The small molecule below binds the protein below.
Small molecule (SMILES): O=C1N[C@@H](Cc2ccc(OCO)cc2)C(=O)N[C@H]1Cc1ccc(O)cc1

Binding-site contacts:
Ligand atom O01 contacts residue ASN84 of chain 1.A at 3.0 Å (h-bond).
Ligand atom C22 contacts residue PHE167 of chain 1.A at 3.6 Å (hydrophobic).
Ligand atom O12 contacts residue ALA232 of chain 1.A at 4.0 Å.
Ligand atom N03 contacts residue VAL81 of chain 1.A at 3.8 Å.
Ligand atom C08 contacts residue HEM1 of chain 1.B at 3.7 Å.
Ligand atom C20 contacts residue PHE167 of chain 1.A at 3.9 Å (hydrophobic).
Ligand atom C22 contacts residue VAL77 of chain 1.A at 3.5 Å (hydrophobic).
Ligand atom O12 contacts residue HEM1 of chain 1.B at 3.0 Å.
Ligand atom O24 contacts residue ALA166 of chain 1.A at 3.4 Å.
Ligand atom N03 contacts residue VAL82 of chain 1.A at 4.0 Å.
Ligand atom C26 contacts residue THR228 of chain 1.A at 3.6 Å.
Ligand atom O16 contacts residue VAL77 of chain 1.A at 4.0 Å.
Ligand atom C11 contacts residue PHE279 of chain 1.A at 3.9 Å (hydrophobic).
Ligand atom N03 contacts residue ASN84 of chain 1.A at 3.8 Å.
Ligand atom C15 contacts residue VAL81 of chain 1.A at 3.5 Å (hydrophobic).
Ligand atom O24 contacts residue TRP181 of chain 1.A at 4.0 Å.
Ligand atom C23 contacts residue VAL77 of chain 1.A at 3.6 Å (hydrophobic).
Ligand atom C11 contacts residue HEM1 of chain 1.B at 3.3 Å.
Ligand atom C25 contacts residue THR228 of chain 1.A at 3.9 Å.
Ligand atom C02 contacts residue ASN84 of chain 1.A at 3.6 Å.
Ligand atom O01 contacts residue HEM1 of chain 1.B at 3.7 Å.
Ligand atom C11 contacts residue ARG385 of chain 1.A at 3.4 Å.
Ligand atom O24 contacts residue VAL77 of chain 1.A at 3.8 Å.
Ligand atom O12 contacts residue SER236 of chain 1.A at 2.8 Å (h-bond).
Ligand atom O16 contacts residue VAL81 of chain 1.A at 3.9 Å.
Ligand atom C23 contacts residue PHE167 of chain 1.A at 3.8 Å (hydrophobic).
Ligand atom C26 contacts residue PHE167 of chain 1.A at 4.0 Å (hydrophobic).
Ligand atom C02 contacts residue VAL81 of chain 1.A at 4.0 Å (hydrophobic).
Ligand atom C21 contacts residue PHE167 of chain 1.A at 3.7 Å (hydrophobic).
Ligand atom C04 contacts residue VAL82 of chain 1.A at 3.5 Å (hydrophobic).
Ligand atom O10 contacts residue ARG385 of chain 1.A at 3.2 Å (salt-bridge).
Ligand atom C05 contacts residue MET61 of chain 1.A at 3.8 Å (hydrophobic).
Ligand atom N17 contacts residue VAL81 of chain 1.A at 3.8 Å.
Ligand atom O16 contacts residue VAL82 of chain 1.A at 3.4 Å.
Ligand atom C04 contacts residue VAL81 of chain 1.A at 3.6 Å (hydrophobic).
Ligand atom C15 contacts residue VAL82 of chain 1.A at 3.8 Å (hydrophobic).
Ligand atom C07 contacts residue HEM1 of chain 1.B at 3.6 Å.
Ligand atom C11 contacts residue SER236 of chain 1.A at 3.9 Å.
Ligand atom O12 contacts residue ARG385 of chain 1.A at 3.5 Å (salt-bridge).
Ligand atom C25 contacts residue PHE167 of chain 1.A at 4.0 Å (hydrophobic).

Sequence of chain 1.A:
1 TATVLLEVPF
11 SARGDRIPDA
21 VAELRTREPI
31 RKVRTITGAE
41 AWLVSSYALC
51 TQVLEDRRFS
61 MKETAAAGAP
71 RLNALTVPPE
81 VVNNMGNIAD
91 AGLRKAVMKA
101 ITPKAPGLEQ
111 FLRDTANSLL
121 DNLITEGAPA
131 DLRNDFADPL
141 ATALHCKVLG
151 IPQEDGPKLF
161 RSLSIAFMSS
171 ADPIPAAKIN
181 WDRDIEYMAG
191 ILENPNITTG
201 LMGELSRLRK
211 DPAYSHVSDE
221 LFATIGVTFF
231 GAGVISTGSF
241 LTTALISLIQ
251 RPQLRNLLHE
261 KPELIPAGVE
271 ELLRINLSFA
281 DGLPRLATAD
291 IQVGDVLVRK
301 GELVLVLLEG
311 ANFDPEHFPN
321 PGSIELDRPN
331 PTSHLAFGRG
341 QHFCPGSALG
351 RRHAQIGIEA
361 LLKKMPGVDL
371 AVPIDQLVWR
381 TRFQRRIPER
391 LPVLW